Sequence of chain 1.C:
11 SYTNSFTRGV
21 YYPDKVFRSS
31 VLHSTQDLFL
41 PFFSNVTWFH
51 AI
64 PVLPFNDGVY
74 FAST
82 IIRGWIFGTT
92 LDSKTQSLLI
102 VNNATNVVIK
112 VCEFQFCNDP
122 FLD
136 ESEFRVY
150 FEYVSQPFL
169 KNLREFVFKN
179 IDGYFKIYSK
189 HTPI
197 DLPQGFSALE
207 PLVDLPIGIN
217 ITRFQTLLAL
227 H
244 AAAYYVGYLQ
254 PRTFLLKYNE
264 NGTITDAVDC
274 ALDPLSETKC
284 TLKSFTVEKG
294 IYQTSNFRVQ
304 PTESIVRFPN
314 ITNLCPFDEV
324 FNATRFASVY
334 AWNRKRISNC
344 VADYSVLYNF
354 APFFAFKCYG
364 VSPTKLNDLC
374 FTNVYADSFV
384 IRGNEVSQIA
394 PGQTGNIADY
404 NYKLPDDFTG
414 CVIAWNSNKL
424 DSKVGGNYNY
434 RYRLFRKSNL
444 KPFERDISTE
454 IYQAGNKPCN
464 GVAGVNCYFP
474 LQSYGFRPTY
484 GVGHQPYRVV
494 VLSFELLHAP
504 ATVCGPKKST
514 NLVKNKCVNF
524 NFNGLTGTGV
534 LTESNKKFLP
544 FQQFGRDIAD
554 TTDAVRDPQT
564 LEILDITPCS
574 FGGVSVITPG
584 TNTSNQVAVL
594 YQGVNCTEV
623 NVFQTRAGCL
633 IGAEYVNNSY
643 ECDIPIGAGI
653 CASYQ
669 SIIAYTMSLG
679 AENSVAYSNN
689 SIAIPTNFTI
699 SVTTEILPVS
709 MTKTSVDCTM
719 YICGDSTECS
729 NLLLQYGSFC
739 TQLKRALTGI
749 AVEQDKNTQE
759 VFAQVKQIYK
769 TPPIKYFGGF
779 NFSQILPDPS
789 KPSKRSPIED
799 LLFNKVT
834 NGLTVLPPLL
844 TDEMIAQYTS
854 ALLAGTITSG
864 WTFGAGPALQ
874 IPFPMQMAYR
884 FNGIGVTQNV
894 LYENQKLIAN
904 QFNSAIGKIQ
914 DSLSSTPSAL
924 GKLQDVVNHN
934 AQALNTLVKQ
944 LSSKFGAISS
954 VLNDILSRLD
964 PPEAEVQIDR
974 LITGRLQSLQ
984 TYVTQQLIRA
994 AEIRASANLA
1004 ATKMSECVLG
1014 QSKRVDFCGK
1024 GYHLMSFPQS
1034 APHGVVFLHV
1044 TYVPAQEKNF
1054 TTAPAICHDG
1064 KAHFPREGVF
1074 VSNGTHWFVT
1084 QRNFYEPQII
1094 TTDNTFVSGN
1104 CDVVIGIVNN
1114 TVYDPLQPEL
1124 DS

Binding-site contacts:
Ligand atom N2 contacts residue GLY1077 of chain 1.C at 4.2 Å.
Ligand atom O5 contacts residue ASN1076 of chain 1.C at 2.4 Å (h-bond).
Ligand atom O4 contacts residue PHE1081 of chain 1.C at 4.5 Å.
Ligand atom C3 contacts residue HIS1079 of chain 1.C at 4.0 Å.
Ligand atom C1 contacts residue ASN1076 of chain 1.C at 1.4 Å.
Ligand atom C8 contacts residue ASN1076 of chain 1.C at 4.5 Å.
Ligand atom C8 contacts residue GLY1077 of chain 1.C at 3.8 Å.
Ligand atom C6 contacts residue PHE1081 of chain 1.C at 4.2 Å (hydrophobic).
Ligand atom C5 contacts residue ASN1076 of chain 1.C at 3.7 Å.
Ligand atom C8 contacts residue PHE1081 of chain 1.C at 4.4 Å (hydrophobic).
Ligand atom C2 contacts residue ASN1076 of chain 1.C at 2.5 Å.
Ligand atom C7 contacts residue GLY1077 of chain 1.C at 4.5 Å.
Ligand atom O3 contacts residue HIS1079 of chain 1.C at 4.2 Å.
Ligand atom O7 contacts residue PHE1081 of chain 1.C at 3.6 Å.
Ligand atom O5 contacts residue PHE1081 of chain 1.C at 4.3 Å.
Ligand atom C7 contacts residue ASN1076 of chain 1.C at 3.5 Å.
Ligand atom N2 contacts residue HIS1079 of chain 1.C at 4.4 Å.
Ligand atom C7 contacts residue PHE1081 of chain 1.C at 4.2 Å (hydrophobic).
Ligand atom O7 contacts residue ASN1076 of chain 1.C at 3.8 Å.
Ligand atom C5 contacts residue PHE1081 of chain 1.C at 3.8 Å (hydrophobic).
Ligand atom C3 contacts residue ASN1076 of chain 1.C at 3.8 Å.
Ligand atom C4 contacts residue ASN1076 of chain 1.C at 4.3 Å.
Ligand atom N2 contacts residue ASN1076 of chain 1.C at 2.9 Å (h-bond).

This small molecule binds to this protein.
Small molecule (SMILES): CC(=O)N[C@H]1[C@H](O[C@H]2[C@H](O)[C@@H](NC(C)=O)CO[C@@H]2CO)O[C@H](CO)[C@@H](O)[C@@H]1O